Binding-site contacts:
Ligand atom O01 contacts residue SER211 of chain 4.A at 3.7 Å.
Ligand atom O16 contacts residue TRP212 of chain 4.A at 3.7 Å.
Ligand atom C04 contacts residue SER211 of chain 4.A at 3.3 Å.
Ligand atom O03 contacts residue LEU210 of chain 4.A at 2.8 Å (h-bond).
Ligand atom C15 contacts residue TRP212 of chain 4.A at 3.8 Å (hydrophobic).
Ligand atom C05 contacts residue PHE275 of chain 4.A at 3.9 Å (hydrophobic).
Ligand atom C13 contacts residue PCW1 of chain 4.Q at 4.0 Å.
Ligand atom C10 contacts residue ARG283 of chain 4.A at 3.5 Å.
Ligand atom O01 contacts residue LEU210 of chain 4.A at 3.6 Å.
Ligand atom C10 contacts residue PHE275 of chain 4.A at 3.5 Å (hydrophobic).
Ligand atom C02 contacts residue LEU210 of chain 4.A at 3.6 Å (hydrophobic).
Ligand atom C14 contacts residue SER211 of chain 4.A at 3.4 Å.
Ligand atom O01 contacts residue ILE207 of chain 4.A at 3.8 Å.
Ligand atom O11 contacts residue ARG283 of chain 4.A at 2.7 Å (salt-bridge).
Ligand atom C10 contacts residue ARG193 of chain 2.A at 3.8 Å.
Ligand atom O12 contacts residue ARG193 of chain 2.A at 3.8 Å.
Ligand atom C13 contacts residue ARG193 of chain 2.A at 3.6 Å.
Ligand atom O01 contacts residue SER209 of chain 4.A at 2.9 Å (h-bond).
Ligand atom O01 contacts residue PHE208 of chain 4.A at 3.6 Å.
Ligand atom C15 contacts residue PCW1 of chain 4.Q at 3.9 Å.
Ligand atom O11 contacts residue ARG193 of chain 2.A at 3.6 Å.
Ligand atom O12 contacts residue PHE275 of chain 4.A at 3.5 Å.
Ligand atom C02 contacts residue SER211 of chain 4.A at 3.2 Å.
Ligand atom O11 contacts residue PHE275 of chain 4.A at 3.4 Å.
Ligand atom C15 contacts residue SER211 of chain 4.A at 3.8 Å.
Ligand atom C05 contacts residue SER211 of chain 4.A at 3.4 Å.
Ligand atom O03 contacts residue SER211 of chain 4.A at 3.2 Å (h-bond).
Ligand atom C15 contacts residue THR213 of chain 4.A at 3.3 Å.
Ligand atom C08 contacts residue PHE275 of chain 4.A at 4.0 Å (hydrophobic).
Ligand atom C09 contacts residue PHE275 of chain 4.A at 3.9 Å (hydrophobic).
Ligand atom O12 contacts residue ARG283 of chain 4.A at 2.6 Å (salt-bridge).
Ligand atom C08 contacts residue ARG193 of chain 2.A at 3.5 Å.
Ligand atom O17 contacts residue THR213 of chain 4.A at 2.7 Å (h-bond).
Ligand atom P06 contacts residue ARG193 of chain 2.A at 3.9 Å.
Ligand atom O12 contacts residue ILE23 of chain 2.A at 3.8 Å.
Ligand atom O17 contacts residue TRP212 of chain 4.A at 3.9 Å.
Ligand atom O16 contacts residue PCW1 of chain 4.Q at 3.2 Å.
Ligand atom O03 contacts residue SER209 of chain 4.A at 3.6 Å.
Ligand atom O16 contacts residue THR213 of chain 4.A at 2.9 Å (h-bond).
Ligand atom C02 contacts residue SER209 of chain 4.A at 3.7 Å.

This small molecule binds to this protein.
Small molecule (SMILES): O=C(O)CCP(=O)(CCC(=O)O)CCC(=O)O

Sequence of chain 4.A:
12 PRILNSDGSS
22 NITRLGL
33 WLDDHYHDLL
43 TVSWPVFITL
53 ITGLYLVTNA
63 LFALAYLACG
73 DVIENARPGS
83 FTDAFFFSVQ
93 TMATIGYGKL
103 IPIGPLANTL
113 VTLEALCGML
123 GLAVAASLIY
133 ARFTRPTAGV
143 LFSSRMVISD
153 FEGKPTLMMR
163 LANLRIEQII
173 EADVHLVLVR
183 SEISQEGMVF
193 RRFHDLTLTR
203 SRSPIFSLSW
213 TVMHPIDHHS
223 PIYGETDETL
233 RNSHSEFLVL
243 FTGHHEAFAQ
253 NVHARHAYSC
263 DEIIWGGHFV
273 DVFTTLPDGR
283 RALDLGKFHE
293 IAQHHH

Sequence of chain 2.A:
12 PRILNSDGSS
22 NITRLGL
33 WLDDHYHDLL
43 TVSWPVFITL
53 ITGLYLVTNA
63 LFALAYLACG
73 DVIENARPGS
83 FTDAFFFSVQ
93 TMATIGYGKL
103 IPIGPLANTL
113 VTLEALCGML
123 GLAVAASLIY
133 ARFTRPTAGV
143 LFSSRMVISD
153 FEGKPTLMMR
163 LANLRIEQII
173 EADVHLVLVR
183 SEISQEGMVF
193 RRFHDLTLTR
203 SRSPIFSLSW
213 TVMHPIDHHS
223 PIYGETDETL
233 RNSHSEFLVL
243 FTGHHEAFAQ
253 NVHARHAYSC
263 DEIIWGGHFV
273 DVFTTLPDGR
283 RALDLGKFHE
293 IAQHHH